Binding-site contacts:
Ligand atom O2 contacts residue ILE178 of chain 2.D at 4.3 Å.
Ligand atom O4 contacts residue ARG168 of chain 2.D at 3.7 Å.
Ligand atom O2 contacts residue ARG168 of chain 2.D at 2.7 Å (salt-bridge).
Ligand atom O1 contacts residue ARG168 of chain 2.D at 3.1 Å (salt-bridge).
Ligand atom CA contacts residue PRO28 of chain 2.D at 3.2 Å (hydrophobic).
Ligand atom O3 contacts residue HIS115 of chain 2.D at 4.1 Å.
Ligand atom O3 contacts residue LYS180 of chain 2.D at 3.4 Å (salt-bridge).
Ligand atom O4 contacts residue VAL27 of chain 2.D at 4.1 Å.
Ligand atom CA contacts residue VAL27 of chain 2.D at 4.0 Å (hydrophobic).
Ligand atom O2 contacts residue LYS180 of chain 2.D at 2.6 Å (salt-bridge).
Ligand atom P contacts residue HIS119 of chain 2.D at 3.8 Å.
Ligand atom O3 contacts residue TYR15 of chain 2.D at 3.8 Å.
Ligand atom O4 contacts residue ARG18 of chain 2.D at 2.9 Å (salt-bridge).
Ligand atom O3 contacts residue HIS119 of chain 2.D at 3.0 Å (h-bond).
Ligand atom O1 contacts residue ARG18 of chain 2.D at 3.4 Å (salt-bridge).
Ligand atom CB contacts residue PHE26 of chain 2.D at 3.9 Å (hydrophobic).
Ligand atom CB contacts residue VAL27 of chain 2.D at 3.4 Å (hydrophobic).
Ligand atom O1 contacts residue TYR15 of chain 2.D at 2.7 Å (h-bond).
Ligand atom P contacts residue ARG168 of chain 2.D at 3.7 Å.
Ligand atom P contacts residue LYS180 of chain 2.D at 3.5 Å.
Ligand atom O3 contacts residue VAL27 of chain 2.D at 4.2 Å.
Ligand atom O4 contacts residue PHE26 of chain 2.D at 3.5 Å (h-bond).
Ligand atom O2 contacts residue TYR15 of chain 2.D at 3.9 Å.
Ligand atom O2 contacts residue HIS119 of chain 2.D at 3.3 Å.
Ligand atom CA contacts residue LYS180 of chain 2.D at 4.0 Å.
Ligand atom O1 contacts residue HIS119 of chain 2.D at 4.2 Å.
Ligand atom CB contacts residue ARG18 of chain 2.D at 3.5 Å.
Ligand atom CB contacts residue PRO28 of chain 2.D at 3.4 Å (hydrophobic).
Ligand atom CB contacts residue ARG168 of chain 2.D at 4.4 Å.
Ligand atom P contacts residue TYR15 of chain 2.D at 3.6 Å.
Ligand atom O4 contacts residue PRO28 of chain 2.D at 3.4 Å.
Ligand atom CA contacts residue ARG168 of chain 2.D at 4.2 Å.

Sequence of chain 2.D:
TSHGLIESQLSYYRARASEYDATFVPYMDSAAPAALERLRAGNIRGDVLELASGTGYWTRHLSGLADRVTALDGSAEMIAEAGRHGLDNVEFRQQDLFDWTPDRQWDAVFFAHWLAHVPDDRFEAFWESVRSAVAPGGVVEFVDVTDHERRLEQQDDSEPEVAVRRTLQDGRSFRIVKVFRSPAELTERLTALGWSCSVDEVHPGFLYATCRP

A protein and the small-molecule ligand that binds it are described below.
Small molecule (SMILES): O=P(O)(O)CCO